Binding-site contacts:
Ligand atom C7 contacts residue ASN104 of chain 1.E at 3.7 Å.
Ligand atom C5 contacts residue ASN104 of chain 1.E at 3.6 Å.
Ligand atom C1 contacts residue HIS143 of chain 1.E at 3.5 Å.
Ligand atom N2 contacts residue ASN104 of chain 1.E at 2.9 Å (h-bond).
Ligand atom O5 contacts residue ASN104 of chain 1.E at 2.4 Å (h-bond).
Ligand atom C5 contacts residue HIS143 of chain 1.E at 3.9 Å.
Ligand atom C6 contacts residue HIS143 of chain 1.E at 4.1 Å.
Ligand atom O7 contacts residue PRO102 of chain 1.E at 4.1 Å.
Ligand atom O6 contacts residue HIS143 of chain 1.E at 3.8 Å.
Ligand atom C8 contacts residue ASN104 of chain 1.E at 4.2 Å.
Ligand atom C4 contacts residue ASN104 of chain 1.E at 4.2 Å.
Ligand atom C1 contacts residue ASN104 of chain 1.E at 1.4 Å.
Ligand atom C3 contacts residue ASN104 of chain 1.E at 3.8 Å.
Ligand atom C2 contacts residue ASN104 of chain 1.E at 2.5 Å.
Ligand atom O5 contacts residue HIS143 of chain 1.E at 3.1 Å (h-bond).
Ligand atom O7 contacts residue LEU103 of chain 1.E at 3.8 Å.
Ligand atom O7 contacts residue ASN104 of chain 1.E at 4.2 Å.

A protein and the small-molecule ligand that binds it are described below.
Small molecule (SMILES): CC(=O)N[C@H]1[C@H](O[C@H]2[C@H](O)[C@@H](NC(C)=O)CO[C@@H]2CO)O[C@H](CO)[C@@H](O[C@@H]2O[C@H](CO[C@H]3O[C@H](CO)[C@@H](O)[C@H](O)[C@@H]3O)[C@@H](O)[C@H](O[C@H]3O[C@H](CO)[C@@H](O)[C@H](O)[C@@H]3O)[C@@H]2O)[C@@H]1O

Sequence of chain 1.E:
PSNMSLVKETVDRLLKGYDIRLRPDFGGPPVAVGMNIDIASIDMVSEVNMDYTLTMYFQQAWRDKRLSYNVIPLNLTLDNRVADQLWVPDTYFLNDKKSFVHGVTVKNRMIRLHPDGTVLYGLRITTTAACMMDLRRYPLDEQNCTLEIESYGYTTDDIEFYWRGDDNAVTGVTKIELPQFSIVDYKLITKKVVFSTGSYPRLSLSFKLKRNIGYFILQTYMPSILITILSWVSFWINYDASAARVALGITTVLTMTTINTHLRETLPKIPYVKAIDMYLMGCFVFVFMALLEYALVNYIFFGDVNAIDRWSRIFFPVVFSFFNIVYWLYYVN